Sequence of chain 1.A:
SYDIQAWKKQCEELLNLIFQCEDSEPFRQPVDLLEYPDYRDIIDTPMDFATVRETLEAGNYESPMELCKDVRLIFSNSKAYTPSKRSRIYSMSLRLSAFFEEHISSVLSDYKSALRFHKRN

Binding-site contacts:
Ligand atom C9 contacts residue PRO49 of chain 1.A at 3.4 Å (hydrophobic).
Ligand atom O2 contacts residue TYR104 of chain 1.A at 3.7 Å.
Ligand atom N2 contacts residue ILE112 of chain 1.A at 3.9 Å.
Ligand atom C15 contacts residue PHE50 of chain 1.A at 3.8 Å (hydrophobic).
Ligand atom C10 contacts residue PRO49 of chain 1.A at 3.4 Å (hydrophobic).
Ligand atom O3 contacts residue TYR62 of chain 1.A at 2.7 Å (h-bond).
Ligand atom N1 contacts residue TYR59 of chain 1.A at 3.8 Å.
Ligand atom O4 contacts residue ILE97 of chain 1.A at 3.4 Å.
Ligand atom C13 contacts residue TYR62 of chain 1.A at 3.6 Å (hydrophobic).
Ligand atom O2 contacts residue ILE112 of chain 1.A at 3.0 Å.
Ligand atom C16 contacts residue SER101 of chain 1.A at 4.1 Å.
Ligand atom C16 contacts residue ILE97 of chain 1.A at 3.4 Å (hydrophobic).
Ligand atom N3 contacts residue SER101 of chain 1.A at 4.1 Å.
Ligand atom C15 contacts residue MET70 of chain 1.A at 3.1 Å (hydrophobic).
Ligand atom C14 contacts residue VAL54 of chain 1.A at 3.5 Å (hydrophobic).
Ligand atom C13 contacts residue PHE50 of chain 1.A at 4.1 Å (hydrophobic).
Ligand atom C16 contacts residue PHE50 of chain 1.A at 4.1 Å (hydrophobic).
Ligand atom C3 contacts residue TYR59 of chain 1.A at 3.5 Å (hydrophobic).
Ligand atom C14 contacts residue PRO49 of chain 1.A at 3.7 Å (hydrophobic).
Ligand atom N1 contacts residue ILE112 of chain 1.A at 3.5 Å.
Ligand atom C16 contacts residue TYR62 of chain 1.A at 3.8 Å (hydrophobic).
Ligand atom C9 contacts residue ILE112 of chain 1.A at 4.0 Å (hydrophobic).
Ligand atom C4 contacts residue TYR59 of chain 1.A at 2.7 Å (hydrophobic).
Ligand atom C13 contacts residue VAL54 of chain 1.A at 4.0 Å (hydrophobic).
Ligand atom C11 contacts residue VAL54 of chain 1.A at 3.7 Å (hydrophobic).
Ligand atom C11 contacts residue PRO49 of chain 1.A at 3.4 Å (hydrophobic).
Ligand atom C12 contacts residue SER101 of chain 1.A at 3.9 Å.
Ligand atom O2 contacts residue TYR59 of chain 1.A at 4.1 Å.
Ligand atom C7 contacts residue TYR104 of chain 1.A at 3.4 Å (hydrophobic).
Ligand atom O4 contacts residue MET70 of chain 1.A at 2.8 Å (h-bond).
Ligand atom C9 contacts residue PHE50 of chain 1.A at 3.9 Å (hydrophobic).
Ligand atom C8 contacts residue TYR104 of chain 1.A at 3.7 Å (hydrophobic).
Ligand atom O3 contacts residue SER101 of chain 1.A at 3.5 Å.
Ligand atom C12 contacts residue TYR62 of chain 1.A at 3.4 Å (hydrophobic).
Ligand atom C5 contacts residue TYR59 of chain 1.A at 3.7 Å (hydrophobic).
Ligand atom C16 contacts residue MET70 of chain 1.A at 3.8 Å (hydrophobic).
Ligand atom C5 contacts residue ILE112 of chain 1.A at 3.6 Å (hydrophobic).
Ligand atom O3 contacts residue ASN100 of chain 1.A at 3.6 Å.
Ligand atom C6 contacts residue ILE112 of chain 1.A at 3.2 Å (hydrophobic).
Ligand atom C17 contacts residue ILE112 of chain 1.A at 3.3 Å (hydrophobic).

This protein binds this small molecule.
Small molecule (SMILES): COc1ccc(NC(=O)N2CCN(C(=O)c3ccoc3)C[C@@H]2C)cc1